Binding-site contacts:
Ligand atom C6 contacts residue ASP2 of chain 3.A at 3.3 Å.
Ligand atom N2 contacts residue ASP2 of chain 3.A at 3.9 Å.
Ligand atom C5 contacts residue ASN154 of chain 3.A at 3.5 Å.
Ligand atom C8 contacts residue PHE3 of chain 3.A at 3.4 Å (hydrophobic).
Ligand atom O5 contacts residue ASP2 of chain 3.A at 3.7 Å.
Ligand atom C4 contacts residue ASN5 of chain 3.A at 4.2 Å.
Ligand atom C1 contacts residue PHE3 of chain 3.A at 3.6 Å (hydrophobic).
Ligand atom C7 contacts residue ASN5 of chain 3.A at 3.7 Å.
Ligand atom C3 contacts residue ASP2 of chain 3.A at 3.9 Å.
Ligand atom C6 contacts residue ASN154 of chain 3.A at 4.3 Å.
Ligand atom N2 contacts residue PHE3 of chain 3.A at 2.7 Å (h-bond).
Ligand atom C7 contacts residue ASP2 of chain 3.A at 3.9 Å.
Ligand atom O3 contacts residue ASP2 of chain 3.A at 2.6 Å (salt-bridge).
Ligand atom N2 contacts residue ASN5 of chain 3.A at 2.9 Å (h-bond).
Ligand atom O7 contacts residue ASP2 of chain 3.A at 4.4 Å.
Ligand atom C4 contacts residue ASN154 of chain 3.A at 4.5 Å.
Ligand atom O5 contacts residue ASN5 of chain 3.A at 2.3 Å (h-bond).
Ligand atom C3 contacts residue ASN5 of chain 3.A at 3.8 Å.
Ligand atom C3 contacts residue PHE3 of chain 3.A at 4.3 Å (hydrophobic).
Ligand atom O7 contacts residue ASN5 of chain 3.A at 4.1 Å.
Ligand atom C2 contacts residue PHE3 of chain 3.A at 3.7 Å (hydrophobic).
Ligand atom O6 contacts residue ASN154 of chain 3.A at 3.5 Å (h-bond).
Ligand atom C1 contacts residue ASN154 of chain 3.A at 4.0 Å.
Ligand atom C5 contacts residue ASP2 of chain 3.A at 4.1 Å.
Ligand atom O5 contacts residue ASN154 of chain 3.A at 3.8 Å.
Ligand atom C1 contacts residue ASN5 of chain 3.A at 1.5 Å.
Ligand atom O6 contacts residue ASP2 of chain 3.A at 2.7 Å (salt-bridge).
Ligand atom C8 contacts residue ASP2 of chain 3.A at 3.7 Å.
Ligand atom C8 contacts residue ASN154 of chain 3.A at 4.1 Å.
Ligand atom C5 contacts residue ASN5 of chain 3.A at 3.6 Å.
Ligand atom C7 contacts residue PHE3 of chain 3.A at 3.5 Å (hydrophobic).
Ligand atom C2 contacts residue ASN5 of chain 3.A at 2.5 Å.

Sequence of chain 3.A:
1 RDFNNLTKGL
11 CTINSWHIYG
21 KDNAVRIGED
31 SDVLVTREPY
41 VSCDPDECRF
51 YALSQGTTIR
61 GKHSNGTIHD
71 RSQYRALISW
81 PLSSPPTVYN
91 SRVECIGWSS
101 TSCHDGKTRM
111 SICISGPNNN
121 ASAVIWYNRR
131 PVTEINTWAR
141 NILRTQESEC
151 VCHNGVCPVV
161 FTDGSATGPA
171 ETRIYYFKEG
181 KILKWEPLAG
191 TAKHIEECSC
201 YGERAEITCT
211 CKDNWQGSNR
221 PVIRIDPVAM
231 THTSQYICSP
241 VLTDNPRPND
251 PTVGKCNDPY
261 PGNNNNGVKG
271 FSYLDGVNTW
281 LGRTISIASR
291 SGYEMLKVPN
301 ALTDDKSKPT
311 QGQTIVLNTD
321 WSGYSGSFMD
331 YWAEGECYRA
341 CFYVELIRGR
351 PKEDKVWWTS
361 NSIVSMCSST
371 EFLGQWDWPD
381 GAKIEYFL

The small molecule below binds the protein below.
Small molecule (SMILES): CC(=O)N[C@H]1[C@H](O[C@H]2[C@H](O)[C@@H](NC(C)=O)CO[C@@H]2CO)O[C@H](CO)[C@@H](O)[C@@H]1O